Binding-site contacts:
Ligand atom C3 contacts residue NAG1 of chain 1.O at 2.8 Å.
Ligand atom O7 contacts residue ASN355 of chain 1.C at 3.5 Å (h-bond).
Ligand atom O5 contacts residue NAG2 of chain 1.O at 3.9 Å.
Ligand atom O7 contacts residue NAG2 of chain 1.O at 4.1 Å.
Ligand atom C2 contacts residue ASN355 of chain 1.C at 2.7 Å.
Ligand atom C5 contacts residue ASN355 of chain 1.C at 3.1 Å.
Ligand atom C4 contacts residue NAG2 of chain 1.O at 4.0 Å.
Ligand atom C4 contacts residue ASN355 of chain 1.C at 3.9 Å.
Ligand atom O6 contacts residue SER357 of chain 1.C at 3.6 Å.
Ligand atom C5 contacts residue SER357 of chain 1.C at 3.7 Å.
Ligand atom O3 contacts residue NAG2 of chain 1.O at 3.2 Å.
Ligand atom C8 contacts residue NAG1 of chain 1.O at 2.7 Å.
Ligand atom C3 contacts residue ASN355 of chain 1.C at 3.8 Å.
Ligand atom O7 contacts residue NAG1 of chain 1.O at 3.9 Å.
Ligand atom N2 contacts residue NAG1 of chain 1.O at 2.2 Å.
Ligand atom C1 contacts residue SER357 of chain 1.C at 3.1 Å.
Ligand atom C4 contacts residue BMA1 of chain 1.Q at 2.9 Å.
Ligand atom C6 contacts residue NAG2 of chain 1.O at 3.5 Å.
Ligand atom O4 contacts residue BMA1 of chain 1.Q at 1.9 Å.
Ligand atom C5 contacts residue NAG2 of chain 1.O at 4.1 Å.
Ligand atom C7 contacts residue NAG1 of chain 1.O at 2.8 Å.
Ligand atom O6 contacts residue MAN4 of chain 1.O at 3.5 Å (h-bond).
Ligand atom O3 contacts residue NAG1 of chain 1.O at 3.0 Å (h-bond).
Ligand atom O5 contacts residue SER357 of chain 1.C at 3.4 Å (h-bond).
Ligand atom C8 contacts residue NAG1 of chain 1.R at 3.7 Å.
Ligand atom C7 contacts residue ASN355 of chain 1.C at 3.8 Å.
Ligand atom C5 contacts residue NAG1 of chain 1.O at 3.4 Å.
Ligand atom C4 contacts residue NAG1 of chain 1.O at 3.9 Å.
Ligand atom C6 contacts residue ASN355 of chain 1.C at 4.1 Å.
Ligand atom O4 contacts residue NAG1 of chain 1.O at 3.6 Å.
Ligand atom O5 contacts residue ASN355 of chain 1.C at 1.7 Å (h-bond).
Ligand atom C1 contacts residue NAG1 of chain 1.O at 3.7 Å.
Ligand atom C3 contacts residue BMA1 of chain 1.Q at 3.0 Å.
Ligand atom C2 contacts residue NAG1 of chain 1.O at 3.0 Å.
Ligand atom O3 contacts residue BMA1 of chain 1.Q at 3.0 Å.
Ligand atom C6 contacts residue NAG1 of chain 1.O at 4.1 Å.
Ligand atom C5 contacts residue BMA1 of chain 1.Q at 3.8 Å.
Ligand atom N2 contacts residue ASN355 of chain 1.C at 3.4 Å (h-bond).
Ligand atom O6 contacts residue ASN355 of chain 1.C at 4.2 Å.
Ligand atom C1 contacts residue ASN355 of chain 1.C at 1.3 Å.

Sequence of chain 1.C:
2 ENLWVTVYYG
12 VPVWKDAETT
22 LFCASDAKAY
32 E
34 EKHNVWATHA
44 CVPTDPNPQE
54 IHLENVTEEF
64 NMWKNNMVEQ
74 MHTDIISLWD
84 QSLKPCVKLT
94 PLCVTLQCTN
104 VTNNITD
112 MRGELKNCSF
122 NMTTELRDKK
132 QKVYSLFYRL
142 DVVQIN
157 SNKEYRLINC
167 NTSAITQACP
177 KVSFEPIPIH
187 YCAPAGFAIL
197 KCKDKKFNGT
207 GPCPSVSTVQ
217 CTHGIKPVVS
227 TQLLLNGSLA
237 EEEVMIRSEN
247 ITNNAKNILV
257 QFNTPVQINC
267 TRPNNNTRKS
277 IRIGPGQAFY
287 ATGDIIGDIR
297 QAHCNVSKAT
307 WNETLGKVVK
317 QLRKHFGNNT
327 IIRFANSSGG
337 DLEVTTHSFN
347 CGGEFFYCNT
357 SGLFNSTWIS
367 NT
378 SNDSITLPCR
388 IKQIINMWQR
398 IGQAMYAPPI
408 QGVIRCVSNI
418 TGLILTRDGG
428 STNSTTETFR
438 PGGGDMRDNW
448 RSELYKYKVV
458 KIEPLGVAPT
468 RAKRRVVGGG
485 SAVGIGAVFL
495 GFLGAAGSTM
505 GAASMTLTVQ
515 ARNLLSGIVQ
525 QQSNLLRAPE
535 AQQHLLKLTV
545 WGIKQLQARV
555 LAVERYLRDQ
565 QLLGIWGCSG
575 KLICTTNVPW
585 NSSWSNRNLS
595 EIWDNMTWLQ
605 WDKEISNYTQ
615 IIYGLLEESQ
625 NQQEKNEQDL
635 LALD

This protein binds this small molecule.
Small molecule (SMILES): CC(=O)N[C@H]1[C@H](O[C@H]2[C@H](O)[C@@H](NC(C)=O)CO[C@@H]2CO)O[C@H](CO)[C@@H](O)[C@@H]1O